Binding-site contacts:
Ligand atom C3 contacts residue ASP15 of chain 1.A at 4.0 Å.
Ligand atom C5 contacts residue DMS1 of chain 1.B at 3.8 Å.
Ligand atom O contacts residue THR222 of chain 1.A at 4.0 Å.
Ligand atom C10 contacts residue GLY221 of chain 1.A at 3.3 Å.
Ligand atom C19 contacts residue ASP81 of chain 1.A at 3.8 Å.
Ligand atom C14 contacts residue THR222 of chain 1.A at 3.5 Å.
Ligand atom C9 contacts residue THR223 of chain 1.A at 3.2 Å.
Ligand atom O2 contacts residue THR223 of chain 1.A at 3.1 Å (h-bond).
Ligand atom O2 contacts residue GLY221 of chain 1.A at 4.0 Å.
Ligand atom N2 contacts residue THR222 of chain 1.A at 3.9 Å.
Ligand atom C5 contacts residue ASP15 of chain 1.A at 3.6 Å.
Ligand atom C7 contacts residue ASP15 of chain 1.A at 3.7 Å.
Ligand atom C11 contacts residue ASP81 of chain 1.A at 3.7 Å.
Ligand atom C2 contacts residue ASP15 of chain 1.A at 4.0 Å.
Ligand atom C contacts residue ASP15 of chain 1.A at 3.4 Å.
Ligand atom C13 contacts residue GLY80 of chain 1.A at 3.9 Å.
Ligand atom C6 contacts residue THR223 of chain 1.A at 3.3 Å.
Ligand atom C18 contacts residue TYR226 of chain 1.A at 3.4 Å (hydrophobic).
Ligand atom C16 contacts residue THR222 of chain 1.A at 3.8 Å.
Ligand atom C12 contacts residue GLY221 of chain 1.A at 3.6 Å.
Ligand atom O1 contacts residue ASP81 of chain 1.A at 3.0 Å.
Ligand atom N1 contacts residue ASP81 of chain 1.A at 3.9 Å.
Ligand atom C16 contacts residue ILE304 of chain 1.A at 3.8 Å (hydrophobic).
Ligand atom C17 contacts residue ILE300 of chain 1.A at 3.4 Å (hydrophobic).
Ligand atom C12 contacts residue TYR79 of chain 1.A at 3.9 Å (hydrophobic).
Ligand atom O contacts residue TYR79 of chain 1.A at 4.0 Å.
Ligand atom O contacts residue GLY80 of chain 1.A at 3.9 Å.
Ligand atom C6 contacts residue ASP15 of chain 1.A at 3.6 Å.
Ligand atom C8 contacts residue ASP15 of chain 1.A at 4.0 Å.
Ligand atom C2 contacts residue ILE10 of chain 1.A at 4.0 Å (hydrophobic).
Ligand atom C11 contacts residue GLY221 of chain 1.A at 4.0 Å.
Ligand atom C1 contacts residue ASP15 of chain 1.A at 3.8 Å.
Ligand atom C13 contacts residue ASP81 of chain 1.A at 3.8 Å.
Ligand atom N contacts residue ASP119 of chain 1.A at 3.9 Å.
Ligand atom C8 contacts residue ALA16 of chain 1.A at 4.1 Å (hydrophobic).
Ligand atom O3 contacts residue TYR226 of chain 1.A at 3.8 Å.
Ligand atom C9 contacts residue GLY221 of chain 1.A at 4.0 Å.
Ligand atom O2 contacts residue THR222 of chain 1.A at 3.4 Å.
Ligand atom C7 contacts residue THR223 of chain 1.A at 3.5 Å.
Ligand atom C4 contacts residue ASP15 of chain 1.A at 3.9 Å.

A small-molecule ligand and the protein it binds are described below.
Small molecule (SMILES): O[C@H]1[C@H](NCc2cnc3ccccc3c2)[C@H]2CO[C@H](O2)[C@@H]1N1CCOCC1

Sequence of chain 1.A:
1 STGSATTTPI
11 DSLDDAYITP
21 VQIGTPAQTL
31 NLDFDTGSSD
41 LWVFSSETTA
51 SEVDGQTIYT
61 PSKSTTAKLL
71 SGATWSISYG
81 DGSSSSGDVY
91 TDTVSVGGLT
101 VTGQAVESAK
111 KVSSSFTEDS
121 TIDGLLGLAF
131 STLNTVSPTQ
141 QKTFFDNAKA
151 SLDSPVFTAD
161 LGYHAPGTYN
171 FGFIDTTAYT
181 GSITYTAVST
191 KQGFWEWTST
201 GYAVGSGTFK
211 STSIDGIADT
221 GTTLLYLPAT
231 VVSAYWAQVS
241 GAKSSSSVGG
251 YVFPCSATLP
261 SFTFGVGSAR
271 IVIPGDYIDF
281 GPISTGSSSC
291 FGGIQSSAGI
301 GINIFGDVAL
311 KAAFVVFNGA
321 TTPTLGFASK